The small molecule below binds the protein below.
Small molecule (SMILES): CCNC(=O)NCc1ccccc1-c1cc(-c2cnc(NC(C)C)s2)nc(NCCN(C)C)n1

Binding-site contacts:
Ligand atom N9 contacts residue MET115 of chain 1.A at 2.9 Å (h-bond).
Ligand atom C22 contacts residue THR112 of chain 1.A at 3.4 Å.
Ligand atom C13 contacts residue MET115 of chain 1.A at 3.7 Å (hydrophobic).
Ligand atom C26 contacts residue SER38 of chain 1.A at 3.3 Å.
Ligand atom C15 contacts residue MET115 of chain 1.A at 3.6 Å (hydrophobic).
Ligand atom C24 contacts residue ASP174 of chain 1.A at 2.9 Å.
Ligand atom C23 contacts residue LEU173 of chain 1.A at 3.7 Å (hydrophobic).
Ligand atom C1 contacts residue LEU173 of chain 1.A at 3.6 Å (hydrophobic).
Ligand atom C28 contacts residue ALA40 of chain 1.A at 3.6 Å (hydrophobic).
Ligand atom C33 contacts residue ASP174 of chain 1.A at 3.5 Å.
Ligand atom O32 contacts residue ASP174 of chain 1.A at 2.7 Å (salt-bridge).
Ligand atom C15 contacts residue GLY116 of chain 1.A at 3.3 Å.
Ligand atom C28 contacts residue GLY39 of chain 1.A at 3.7 Å.
Ligand atom C22 contacts residue LYS59 of chain 1.A at 3.7 Å.
Ligand atom N31 contacts residue GLU77 of chain 1.A at 3.0 Å (salt-bridge).
Ligand atom N29 contacts residue GLU77 of chain 1.A at 3.0 Å (salt-bridge).
Ligand atom C18 contacts residue THR112 of chain 1.A at 3.7 Å.
Ligand atom C33 contacts residue PHE175 of chain 1.A at 3.4 Å (hydrophobic).
Ligand atom C30 contacts residue ASP174 of chain 1.A at 3.4 Å.
Ligand atom C8 contacts residue ALA57 of chain 1.A at 3.5 Å (hydrophobic).
Ligand atom C14 contacts residue ALA117 of chain 1.A at 3.6 Å (hydrophobic).
Ligand atom C20 contacts residue LEU81 of chain 1.A at 3.5 Å (hydrophobic).
Ligand atom C24 contacts residue SER160 of chain 1.A at 3.6 Å.
Ligand atom N12 contacts residue MET115 of chain 1.A at 2.7 Å (h-bond).
Ligand atom N16 contacts residue GLY39 of chain 1.A at 3.5 Å.
Ligand atom O32 contacts residue LEU173 of chain 1.A at 3.4 Å.
Ligand atom C17 contacts residue LEU110 of chain 1.A at 3.4 Å (hydrophobic).
Ligand atom N29 contacts residue ASP174 of chain 1.A at 3.5 Å (salt-bridge).
Ligand atom C6 contacts residue LEU173 of chain 1.A at 3.7 Å (hydrophobic).
Ligand atom C21 contacts residue LEU110 of chain 1.A at 3.5 Å (hydrophobic).
Ligand atom N25 contacts residue ASP174 of chain 1.A at 2.8 Å (salt-bridge).
Ligand atom C30 contacts residue GLU77 of chain 1.A at 3.5 Å.
Ligand atom C10 contacts residue MET115 of chain 1.A at 3.6 Å (hydrophobic).
Ligand atom C21 contacts residue THR112 of chain 1.A at 3.7 Å.
Ligand atom C2 contacts residue LEU173 of chain 1.A at 3.6 Å (hydrophobic).
Ligand atom C28 contacts residue ASP174 of chain 1.A at 3.0 Å.
Ligand atom N3 contacts residue LEU173 of chain 1.A at 3.7 Å.
Ligand atom C34 contacts residue LEU80 of chain 1.A at 3.7 Å (hydrophobic).
Ligand atom C34 contacts residue PHE175 of chain 1.A at 3.4 Å (hydrophobic).
Ligand atom C8 contacts residue HIS113 of chain 1.A at 3.6 Å.

Sequence of chain 1.A:
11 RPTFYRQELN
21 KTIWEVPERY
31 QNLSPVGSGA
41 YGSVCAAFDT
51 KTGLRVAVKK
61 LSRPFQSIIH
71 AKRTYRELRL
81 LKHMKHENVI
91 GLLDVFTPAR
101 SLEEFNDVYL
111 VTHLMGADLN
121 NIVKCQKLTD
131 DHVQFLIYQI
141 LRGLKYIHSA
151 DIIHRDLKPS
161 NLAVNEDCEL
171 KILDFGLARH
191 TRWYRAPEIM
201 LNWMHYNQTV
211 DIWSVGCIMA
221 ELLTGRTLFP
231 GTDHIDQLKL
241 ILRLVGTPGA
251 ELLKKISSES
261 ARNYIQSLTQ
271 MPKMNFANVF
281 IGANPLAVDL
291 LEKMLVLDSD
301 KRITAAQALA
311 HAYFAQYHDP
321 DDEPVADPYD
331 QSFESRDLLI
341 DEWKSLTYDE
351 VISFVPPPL